Binding-site contacts:
Ligand atom P contacts residue ARG131 of chain 4.H at 3.6 Å.
Ligand atom OP3 contacts residue ARG125 of chain 4.H at 2.7 Å.
Ligand atom C4 contacts residue SER17 of chain 3.D at 4.1 Å.
Ligand atom O5' contacts residue ARG131 of chain 4.H at 2.8 Å (salt-bridge).
Ligand atom OP2 contacts residue ILE23 of chain 3.D at 4.1 Å.
Ligand atom O5' contacts residue ARG125 of chain 4.H at 3.2 Å (salt-bridge).
Ligand atom N3 contacts residue SER17 of chain 3.D at 4.3 Å.
Ligand atom OP1 contacts residue ILE23 of chain 3.D at 3.6 Å.
Ligand atom O2 contacts residue ARG125 of chain 4.H at 4.0 Å.
Ligand atom OP2 contacts residue ARG131 of chain 4.H at 3.8 Å.
Ligand atom C1' contacts residue ARG125 of chain 4.H at 4.3 Å.
Ligand atom C4 contacts residue ASN16 of chain 3.D at 4.0 Å.
Ligand atom C5' contacts residue ARG125 of chain 4.H at 4.2 Å.
Ligand atom C6 contacts residue ARG125 of chain 4.H at 3.5 Å.
Ligand atom C2 contacts residue ASN16 of chain 3.D at 3.1 Å.
Ligand atom N3 contacts residue ARG125 of chain 4.H at 3.6 Å.
Ligand atom N1 contacts residue ARG125 of chain 4.H at 3.7 Å.
Ligand atom C5 contacts residue THR21 of chain 3.D at 4.4 Å.
Ligand atom O2 contacts residue ASN16 of chain 3.D at 2.6 Å (h-bond).
Ligand atom C4 contacts residue ARG125 of chain 4.H at 3.6 Å.
Ligand atom C3' contacts residue ARG125 of chain 4.H at 3.4 Å.
Ligand atom C5' contacts residue ARG131 of chain 4.H at 3.4 Å.
Ligand atom OP1 contacts residue ARG131 of chain 4.H at 3.4 Å (salt-bridge).
Ligand atom C2' contacts residue ARG125 of chain 4.H at 3.7 Å.
Ligand atom C2 contacts residue ARG125 of chain 4.H at 3.8 Å.
Ligand atom OP3 contacts residue SER77 of chain 4.H at 4.2 Å.
Ligand atom P contacts residue ARG125 of chain 4.H at 3.9 Å.
Ligand atom OP2 contacts residue SER77 of chain 4.H at 3.9 Å.
Ligand atom OP3 contacts residue ILE23 of chain 3.D at 4.3 Å.
Ligand atom C5' contacts residue MET76 of chain 4.H at 4.4 Å (hydrophobic).
Ligand atom N3 contacts residue ASN16 of chain 3.D at 2.8 Å (h-bond).
Ligand atom O4 contacts residue THR21 of chain 3.D at 4.1 Å.
Ligand atom C4' contacts residue ARG125 of chain 4.H at 4.3 Å.
Ligand atom O4 contacts residue ARG125 of chain 4.H at 3.9 Å.
Ligand atom P contacts residue ILE23 of chain 3.D at 4.2 Å.
Ligand atom OP1 contacts residue ARG125 of chain 4.H at 3.0 Å (salt-bridge).
Ligand atom C5 contacts residue ARG125 of chain 4.H at 3.5 Å.
Ligand atom O4 contacts residue ASN16 of chain 3.D at 4.4 Å.
Ligand atom O3' contacts residue ARG125 of chain 4.H at 4.1 Å.
Ligand atom O4 contacts residue SER17 of chain 3.D at 3.2 Å.

Sequence of chain 4.H:
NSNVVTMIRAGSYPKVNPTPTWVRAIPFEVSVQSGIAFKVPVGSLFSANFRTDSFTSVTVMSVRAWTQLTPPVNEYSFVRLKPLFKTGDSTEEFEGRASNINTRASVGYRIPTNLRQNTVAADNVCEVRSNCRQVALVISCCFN

The small molecule below binds the protein below.
Small molecule (SMILES): CO[P](=O)(O)O[C@H]1[C@@H](O)[C@H](n2ccc(=O)[nH]c2=O)O[C@@H]1COP(=O)(O)O

Sequence of chain 3.D:
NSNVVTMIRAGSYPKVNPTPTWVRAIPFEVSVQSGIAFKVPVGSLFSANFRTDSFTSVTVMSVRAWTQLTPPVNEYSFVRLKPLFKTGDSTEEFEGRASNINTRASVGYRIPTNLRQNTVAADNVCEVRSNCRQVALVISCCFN